Sequence of chain 1.D:
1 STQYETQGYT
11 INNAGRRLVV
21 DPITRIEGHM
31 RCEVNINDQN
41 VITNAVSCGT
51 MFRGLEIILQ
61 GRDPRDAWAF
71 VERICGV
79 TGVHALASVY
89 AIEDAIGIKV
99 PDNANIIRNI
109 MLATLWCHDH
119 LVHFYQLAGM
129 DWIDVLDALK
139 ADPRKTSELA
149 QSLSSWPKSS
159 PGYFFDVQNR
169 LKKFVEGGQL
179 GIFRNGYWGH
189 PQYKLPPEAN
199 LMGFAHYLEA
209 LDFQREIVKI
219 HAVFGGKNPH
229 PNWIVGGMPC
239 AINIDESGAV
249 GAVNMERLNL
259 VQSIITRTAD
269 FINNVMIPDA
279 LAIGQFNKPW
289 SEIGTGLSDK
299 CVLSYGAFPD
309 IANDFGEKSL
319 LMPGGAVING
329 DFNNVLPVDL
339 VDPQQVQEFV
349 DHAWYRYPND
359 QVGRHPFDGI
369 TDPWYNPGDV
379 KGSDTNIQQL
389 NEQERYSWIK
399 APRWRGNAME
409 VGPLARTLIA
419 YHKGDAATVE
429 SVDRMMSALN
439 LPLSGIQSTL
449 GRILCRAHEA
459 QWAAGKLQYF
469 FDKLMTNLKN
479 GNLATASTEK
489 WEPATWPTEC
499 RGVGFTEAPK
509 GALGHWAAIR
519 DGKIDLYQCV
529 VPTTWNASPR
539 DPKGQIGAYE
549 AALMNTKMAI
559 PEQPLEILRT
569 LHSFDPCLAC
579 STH

Binding-site contacts:
Ligand atom O3 contacts residue PRO530 of chain 1.D at 3.5 Å.
Ligand atom N2 contacts residue CSO78 of chain 1.D at 3.5 Å.
Ligand atom O3 contacts residue VAL81 of chain 1.D at 3.6 Å.
Ligand atom FE contacts residue CYS575 of chain 1.D at 4.0 Å.
Ligand atom O3 contacts residue CSO78 of chain 1.D at 3.9 Å.
Ligand atom C2 contacts residue CSO78 of chain 1.D at 3.0 Å.
Ligand atom C3 contacts residue PRO530 of chain 1.D at 3.9 Å (hydrophobic).
Ligand atom O3 contacts residue CYS578 of chain 1.D at 3.9 Å.
Ligand atom C3 contacts residue VAL81 of chain 1.D at 3.8 Å (hydrophobic).
Ligand atom N1 contacts residue PRO530 of chain 1.D at 3.5 Å.
Ligand atom FE contacts residue CSO78 of chain 1.D at 2.3 Å.
Ligand atom C1 contacts residue THR531 of chain 1.D at 3.8 Å.
Ligand atom N2 contacts residue PRO507 of chain 1.D at 3.3 Å.
Ligand atom C2 contacts residue LYS508 of chain 1.D at 3.8 Å.
Ligand atom C1 contacts residue CYS578 of chain 1.D at 3.0 Å (hydrophobic).
Ligand atom N2 contacts residue ALA506 of chain 1.D at 3.2 Å.
Ligand atom N1 contacts residue VAL529 of chain 1.D at 3.8 Å.
Ligand atom N1 contacts residue LYS508 of chain 1.D at 3.7 Å.
Ligand atom N1 contacts residue THR531 of chain 1.D at 2.8 Å (h-bond).
Ligand atom C1 contacts residue PRO530 of chain 1.D at 3.7 Å (hydrophobic).
Ligand atom FE contacts residue NI1 of chain 1.V at 2.8 Å.
Ligand atom N1 contacts residue CYS578 of chain 1.D at 3.4 Å.
Ligand atom C1 contacts residue CYS575 of chain 1.D at 3.6 Å (hydrophobic).
Ligand atom N2 contacts residue LYS508 of chain 1.D at 2.9 Å (salt-bridge).
Ligand atom C2 contacts residue NI1 of chain 1.V at 3.9 Å.
Ligand atom C2 contacts residue ALA506 of chain 1.D at 3.7 Å (hydrophobic).
Ligand atom O3 contacts residue HIS82 of chain 1.D at 3.3 Å (h-bond).
Ligand atom C3 contacts residue ALA506 of chain 1.D at 3.9 Å (hydrophobic).
Ligand atom FE contacts residue CYS578 of chain 1.D at 2.3 Å.
Ligand atom O3 contacts residue LEU511 of chain 1.D at 3.7 Å.
Ligand atom C1 contacts residue VAL529 of chain 1.D at 3.7 Å (hydrophobic).
Ligand atom C3 contacts residue VAL529 of chain 1.D at 3.5 Å (hydrophobic).
Ligand atom O3 contacts residue VAL529 of chain 1.D at 3.3 Å.
Ligand atom C3 contacts residue HIS82 of chain 1.D at 3.4 Å.
Ligand atom C1 contacts residue NI1 of chain 1.V at 3.8 Å.
Ligand atom O3 contacts residue ALA506 of chain 1.D at 3.5 Å.
Ligand atom C3 contacts residue CYS578 of chain 1.D at 3.0 Å (hydrophobic).
Ligand atom C1 contacts residue LYS508 of chain 1.D at 4.0 Å.
Ligand atom C3 contacts residue CSO78 of chain 1.D at 3.0 Å.
Ligand atom N1 contacts residue CYS575 of chain 1.D at 3.8 Å.

The protein below binds the small molecule below.
Small molecule (SMILES): N#C[Fe](=C=O)C#N